Binding-site contacts:
Ligand atom C1 contacts residue HIS104 of chain 3.B at 3.2 Å.
Ligand atom O7 contacts residue ASN154 of chain 45.B at 3.1 Å (h-bond).
Ligand atom N2 contacts residue ASN154 of chain 45.B at 2.9 Å (h-bond).
Ligand atom C4 contacts residue ASN154 of chain 45.B at 4.2 Å.
Ligand atom C8 contacts residue ASN154 of chain 45.B at 3.8 Å.
Ligand atom C6 contacts residue HIS104 of chain 3.B at 3.7 Å.
Ligand atom O5 contacts residue HIS104 of chain 3.B at 3.2 Å (h-bond).
Ligand atom C7 contacts residue ASN154 of chain 45.B at 3.3 Å.
Ligand atom O7 contacts residue GLU155 of chain 45.B at 3.8 Å.
Ligand atom C5 contacts residue HIS104 of chain 3.B at 3.3 Å.
Ligand atom O6 contacts residue HIS104 of chain 3.B at 2.9 Å.
Ligand atom C3 contacts residue ASN154 of chain 45.B at 3.8 Å.
Ligand atom C7 contacts residue GLU155 of chain 45.B at 4.1 Å.
Ligand atom O5 contacts residue ASN154 of chain 45.B at 2.4 Å (h-bond).
Ligand atom C8 contacts residue GLU155 of chain 45.B at 3.8 Å.
Ligand atom C2 contacts residue ASN154 of chain 45.B at 2.4 Å.
Ligand atom C5 contacts residue ASN154 of chain 45.B at 3.7 Å.
Ligand atom C1 contacts residue ASN154 of chain 45.B at 1.4 Å.
Ligand atom C2 contacts residue HIS104 of chain 3.B at 4.4 Å.
Ligand atom O7 contacts residue HIS104 of chain 3.B at 4.2 Å.

Sequence of chain 45.B:
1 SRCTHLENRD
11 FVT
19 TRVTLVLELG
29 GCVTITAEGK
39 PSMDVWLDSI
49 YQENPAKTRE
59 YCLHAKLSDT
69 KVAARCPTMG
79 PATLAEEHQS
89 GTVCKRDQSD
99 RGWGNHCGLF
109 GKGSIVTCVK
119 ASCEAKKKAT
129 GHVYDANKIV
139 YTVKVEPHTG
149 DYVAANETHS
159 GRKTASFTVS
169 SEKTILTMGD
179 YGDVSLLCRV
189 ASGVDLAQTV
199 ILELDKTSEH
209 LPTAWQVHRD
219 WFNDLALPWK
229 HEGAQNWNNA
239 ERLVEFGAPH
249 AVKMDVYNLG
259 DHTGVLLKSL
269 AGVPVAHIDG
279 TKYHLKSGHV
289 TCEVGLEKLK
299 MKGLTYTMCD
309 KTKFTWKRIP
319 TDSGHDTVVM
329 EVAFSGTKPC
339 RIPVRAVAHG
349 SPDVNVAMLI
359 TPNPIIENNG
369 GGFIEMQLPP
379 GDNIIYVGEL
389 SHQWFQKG

This small molecule binds to this protein.
Small molecule (SMILES): CC(=O)N[C@@H]1[C@@H](O)[C@H](O)[C@@H](CO)O[C@H]1O

Sequence of chain 3.B:
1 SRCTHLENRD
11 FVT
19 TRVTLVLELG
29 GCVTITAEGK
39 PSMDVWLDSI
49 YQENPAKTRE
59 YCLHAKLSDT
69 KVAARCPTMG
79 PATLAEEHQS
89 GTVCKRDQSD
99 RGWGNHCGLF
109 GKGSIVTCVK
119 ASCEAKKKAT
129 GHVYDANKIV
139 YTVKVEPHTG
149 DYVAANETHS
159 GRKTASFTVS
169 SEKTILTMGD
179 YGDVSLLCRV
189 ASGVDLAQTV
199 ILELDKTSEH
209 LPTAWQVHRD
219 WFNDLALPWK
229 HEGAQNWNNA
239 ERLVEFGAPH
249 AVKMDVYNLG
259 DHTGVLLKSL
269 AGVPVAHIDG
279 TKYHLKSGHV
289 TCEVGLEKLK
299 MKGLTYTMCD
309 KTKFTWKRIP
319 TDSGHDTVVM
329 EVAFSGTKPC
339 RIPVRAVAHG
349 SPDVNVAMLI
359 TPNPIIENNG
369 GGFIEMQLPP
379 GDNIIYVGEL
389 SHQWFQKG